Binding-site contacts:
Ligand atom C1 contacts residue ARG223 of chain 1.A at 3.7 Å.
Ligand atom CL7 contacts residue MET385 of chain 1.A at 3.2 Å.
Ligand atom C5 contacts residue PHE234 of chain 1.A at 3.6 Å (hydrophobic).
Ligand atom C6' contacts residue PHE234 of chain 1.A at 3.5 Å (hydrophobic).
Ligand atom C5B contacts residue ARG223 of chain 1.A at 3.7 Å.
Ligand atom O3 contacts residue GLN202 of chain 1.A at 3.5 Å (h-bond).
Ligand atom C4' contacts residue FAD1 of chain 1.E at 3.5 Å.
Ligand atom C4D contacts residue PRO328 of chain 1.A at 3.5 Å (hydrophobic).
Ligand atom O2' contacts residue HIS244 of chain 1.A at 3.6 Å (h-bond).
Ligand atom C4 contacts residue PHE234 of chain 1.A at 3.7 Å (hydrophobic).
Ligand atom C12 contacts residue FAD1 of chain 1.E at 3.4 Å.
Ligand atom C8 contacts residue ALA330 of chain 1.A at 3.8 Å (hydrophobic).
Ligand atom C7 contacts residue PHE329 of chain 1.A at 3.7 Å (hydrophobic).
Ligand atom C4' contacts residue GLN202 of chain 1.A at 3.5 Å.
Ligand atom O10 contacts residue ALA330 of chain 1.A at 3.1 Å (h-bond).
Ligand atom O3 contacts residue PHE234 of chain 1.A at 3.4 Å.
Ligand atom C5A contacts residue PRO328 of chain 1.A at 3.8 Å (hydrophobic).
Ligand atom O4B contacts residue FAD1 of chain 1.E at 3.2 Å (h-bond).
Ligand atom O12 contacts residue ARG223 of chain 1.A at 3.4 Å (salt-bridge).
Ligand atom C10 contacts residue GLY331 of chain 1.A at 3.4 Å.
Ligand atom C11 contacts residue ARG223 of chain 1.A at 3.7 Å.
Ligand atom CL7 contacts residue PHE329 of chain 1.A at 3.7 Å.
Ligand atom O6 contacts residue ARG223 of chain 1.A at 3.6 Å.
Ligand atom O2' contacts residue PHE234 of chain 1.A at 3.8 Å.
Ligand atom O3 contacts residue GLY246 of chain 1.A at 3.6 Å.
Ligand atom C10 contacts residue ALA330 of chain 1.A at 3.2 Å (hydrophobic).
Ligand atom C6B contacts residue GLY331 of chain 1.A at 3.8 Å.
Ligand atom C12 contacts residue ARG223 of chain 1.A at 3.5 Å.
Ligand atom O10 contacts residue GLY331 of chain 1.A at 3.0 Å.
Ligand atom C2 contacts residue PHE234 of chain 1.A at 3.6 Å (hydrophobic).
Ligand atom O11 contacts residue ARG223 of chain 1.A at 3.6 Å (salt-bridge).
Ligand atom O11 contacts residue ASP71 of chain 1.A at 3.8 Å.
Ligand atom C9 contacts residue ALA330 of chain 1.A at 3.0 Å (hydrophobic).
Ligand atom C3 contacts residue PHE234 of chain 1.A at 3.4 Å (hydrophobic).
Ligand atom O12 contacts residue FAD1 of chain 1.E at 2.6 Å (h-bond).
Ligand atom C6B contacts residue ALA330 of chain 1.A at 3.8 Å (hydrophobic).
Ligand atom C4D contacts residue PHE329 of chain 1.A at 3.6 Å (hydrophobic).
Ligand atom C4A contacts residue PRO328 of chain 1.A at 3.7 Å (hydrophobic).
Ligand atom O6 contacts residue MET225 of chain 1.A at 3.6 Å.
Ligand atom O1 contacts residue ARG223 of chain 1.A at 2.6 Å (salt-bridge).

Sequence of chain 1.A:
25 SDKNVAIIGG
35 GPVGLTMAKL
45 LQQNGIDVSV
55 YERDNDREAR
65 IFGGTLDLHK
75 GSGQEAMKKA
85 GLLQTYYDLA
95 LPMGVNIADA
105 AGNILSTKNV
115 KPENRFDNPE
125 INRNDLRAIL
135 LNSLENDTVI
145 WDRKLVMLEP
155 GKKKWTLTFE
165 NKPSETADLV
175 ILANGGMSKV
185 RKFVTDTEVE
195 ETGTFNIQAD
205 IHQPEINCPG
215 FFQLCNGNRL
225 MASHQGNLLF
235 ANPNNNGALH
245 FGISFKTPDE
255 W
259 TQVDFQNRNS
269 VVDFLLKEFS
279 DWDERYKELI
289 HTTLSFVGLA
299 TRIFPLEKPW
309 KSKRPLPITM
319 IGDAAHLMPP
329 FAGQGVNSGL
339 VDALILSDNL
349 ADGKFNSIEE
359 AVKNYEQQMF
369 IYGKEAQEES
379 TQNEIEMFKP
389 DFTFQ

A small-molecule ligand and the protein it binds are described below.
Small molecule (SMILES): CN(C)[C@@H]1C(O)=C(C(N)=O)C(=O)[C@@]2(O)C(O)=C3C(=O)c4c(O)ccc(Cl)c4[C@@](C)(O)[C@H]3C[C@@H]12